Sequence of chain 1.A:
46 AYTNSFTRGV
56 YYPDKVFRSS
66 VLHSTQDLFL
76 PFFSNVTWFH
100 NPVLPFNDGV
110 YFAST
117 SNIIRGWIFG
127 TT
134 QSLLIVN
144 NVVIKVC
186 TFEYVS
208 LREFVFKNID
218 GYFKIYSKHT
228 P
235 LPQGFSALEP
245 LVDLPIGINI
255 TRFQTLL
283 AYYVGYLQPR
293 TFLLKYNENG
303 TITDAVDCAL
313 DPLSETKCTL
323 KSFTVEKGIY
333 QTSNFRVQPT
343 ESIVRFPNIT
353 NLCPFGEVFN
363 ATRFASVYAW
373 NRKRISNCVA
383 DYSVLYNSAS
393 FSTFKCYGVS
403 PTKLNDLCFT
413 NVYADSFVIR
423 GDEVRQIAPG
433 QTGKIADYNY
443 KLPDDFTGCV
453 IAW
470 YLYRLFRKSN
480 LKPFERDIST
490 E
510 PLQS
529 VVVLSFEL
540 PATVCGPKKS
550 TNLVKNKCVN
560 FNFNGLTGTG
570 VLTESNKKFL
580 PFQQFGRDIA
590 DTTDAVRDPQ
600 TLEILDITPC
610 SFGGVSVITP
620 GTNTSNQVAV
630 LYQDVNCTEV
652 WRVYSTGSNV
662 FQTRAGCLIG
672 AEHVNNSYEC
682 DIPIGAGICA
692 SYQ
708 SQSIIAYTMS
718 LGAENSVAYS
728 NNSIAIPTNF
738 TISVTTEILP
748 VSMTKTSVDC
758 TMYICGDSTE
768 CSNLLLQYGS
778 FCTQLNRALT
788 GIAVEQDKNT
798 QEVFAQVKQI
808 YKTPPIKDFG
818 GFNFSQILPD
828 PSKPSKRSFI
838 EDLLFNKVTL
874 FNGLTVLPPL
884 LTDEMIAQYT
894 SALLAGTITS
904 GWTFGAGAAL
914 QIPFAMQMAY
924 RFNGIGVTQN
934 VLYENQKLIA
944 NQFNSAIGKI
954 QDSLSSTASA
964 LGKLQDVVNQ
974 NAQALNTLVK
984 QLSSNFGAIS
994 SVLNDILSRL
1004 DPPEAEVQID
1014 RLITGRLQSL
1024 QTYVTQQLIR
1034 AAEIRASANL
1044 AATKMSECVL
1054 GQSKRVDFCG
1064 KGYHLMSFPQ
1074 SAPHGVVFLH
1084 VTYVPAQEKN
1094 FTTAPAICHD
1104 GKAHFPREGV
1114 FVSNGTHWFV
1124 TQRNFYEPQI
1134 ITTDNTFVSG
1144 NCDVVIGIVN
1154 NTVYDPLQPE

Binding-site contacts:
Ligand atom C8 contacts residue GLU300 of chain 1.A at 3.8 Å.
Ligand atom C1 contacts residue ASN301 of chain 1.A at 1.4 Å.
Ligand atom N2 contacts residue GLU300 of chain 1.A at 4.2 Å.
Ligand atom N2 contacts residue ASN301 of chain 1.A at 3.0 Å (h-bond).
Ligand atom C7 contacts residue ASN301 of chain 1.A at 3.8 Å.
Ligand atom O5 contacts residue ASN301 of chain 1.A at 2.4 Å (h-bond).
Ligand atom C3 contacts residue ASN301 of chain 1.A at 3.8 Å.
Ligand atom C2 contacts residue ASN301 of chain 1.A at 2.5 Å.
Ligand atom C5 contacts residue ASN301 of chain 1.A at 3.7 Å.
Ligand atom C4 contacts residue ASN301 of chain 1.A at 4.3 Å.
Ligand atom O7 contacts residue ASN301 of chain 1.A at 4.2 Å.

The protein below binds the small molecule below.
Small molecule (SMILES): CC(=O)N[C@@H]1[C@@H](O)[C@H](O)[C@@H](CO)O[C@H]1O